Binding-site contacts:
Ligand atom C4 contacts residue VAL197 of chain 2.B at 3.7 Å (hydrophobic).
Ligand atom C8 contacts residue VAL197 of chain 2.B at 4.4 Å (hydrophobic).
Ligand atom C5 contacts residue VAL197 of chain 2.B at 4.1 Å (hydrophobic).
Ligand atom N7 contacts residue GLY112 of chain 2.B at 3.6 Å (h-bond).
Ligand atom N1 contacts residue VAL197 of chain 2.B at 4.0 Å.
Ligand atom N7 contacts residue CYS111 of chain 2.B at 4.0 Å.
Ligand atom N6 contacts residue PHE179 of chain 2.B at 3.9 Å.
Ligand atom C8 contacts residue CYS111 of chain 2.B at 3.8 Å (hydrophobic).
Ligand atom N9 contacts residue PHE179 of chain 2.B at 4.3 Å.
Ligand atom N1 contacts residue PHE179 of chain 2.B at 3.6 Å.
Ligand atom C5 contacts residue PHE179 of chain 2.B at 3.4 Å (hydrophobic).
Ligand atom C4 contacts residue GLU198 of chain 2.B at 4.0 Å.
Ligand atom N7 contacts residue ASP223 of chain 2.B at 3.8 Å.
Ligand atom C5 contacts residue ASP223 of chain 2.B at 4.5 Å.
Ligand atom C8 contacts residue GLY112 of chain 2.B at 3.9 Å.
Ligand atom N9 contacts residue CYS111 of chain 2.B at 4.1 Å.
Ligand atom C2 contacts residue PHE179 of chain 2.B at 3.5 Å (hydrophobic).
Ligand atom N9 contacts residue VAL197 of chain 2.B at 3.9 Å.
Ligand atom N7 contacts residue PHE179 of chain 2.B at 4.1 Å.
Ligand atom N3 contacts residue MET199 of chain 2.B at 3.7 Å.
Ligand atom C2 contacts residue MET199 of chain 2.B at 4.3 Å (hydrophobic).
Ligand atom N9 contacts residue SER110 of chain 2.B at 4.1 Å.
Ligand atom N3 contacts residue VAL197 of chain 2.B at 3.9 Å.
Ligand atom C8 contacts residue SER110 of chain 2.B at 3.6 Å.
Ligand atom N7 contacts residue SER222 of chain 2.B at 4.0 Å.
Ligand atom N9 contacts residue GLY112 of chain 2.B at 4.4 Å.
Ligand atom C8 contacts residue SER222 of chain 2.B at 3.9 Å.
Ligand atom C5 contacts residue GLY112 of chain 2.B at 4.0 Å.
Ligand atom C4 contacts residue PHE179 of chain 2.B at 3.6 Å (hydrophobic).
Ligand atom C8 contacts residue PHE179 of chain 2.B at 4.5 Å (hydrophobic).
Ligand atom C2 contacts residue GLU198 of chain 2.B at 4.5 Å.
Ligand atom N9 contacts residue GLU198 of chain 2.B at 4.0 Å.
Ligand atom C6 contacts residue PHE179 of chain 2.B at 3.4 Å (hydrophobic).
Ligand atom C6 contacts residue VAL197 of chain 2.B at 4.3 Å (hydrophobic).
Ligand atom N6 contacts residue ASP223 of chain 2.B at 3.7 Å.
Ligand atom N6 contacts residue VAL225 of chain 2.B at 3.8 Å.
Ligand atom N3 contacts residue PHE179 of chain 2.B at 3.7 Å.
Ligand atom N3 contacts residue GLU198 of chain 2.B at 3.6 Å.
Ligand atom C2 contacts residue VAL197 of chain 2.B at 3.9 Å (hydrophobic).
Ligand atom C4 contacts residue GLY112 of chain 2.B at 4.4 Å.

Sequence of chain 2.B:
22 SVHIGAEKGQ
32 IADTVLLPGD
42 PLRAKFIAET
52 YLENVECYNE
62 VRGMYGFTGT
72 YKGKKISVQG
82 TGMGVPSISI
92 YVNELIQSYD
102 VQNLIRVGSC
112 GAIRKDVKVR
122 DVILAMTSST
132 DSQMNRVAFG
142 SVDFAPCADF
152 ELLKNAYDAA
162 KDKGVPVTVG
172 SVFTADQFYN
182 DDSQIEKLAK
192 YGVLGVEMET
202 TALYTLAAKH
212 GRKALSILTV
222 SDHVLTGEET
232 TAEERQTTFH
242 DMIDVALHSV

A small-molecule ligand and the protein it binds are described below.
Small molecule (SMILES): Nc1ncnc2[nH]cnc12